A small-molecule ligand and the protein it binds are described below.
Small molecule (SMILES): CC1CCC(NCc2ccc3c(c2)Cc2c(-c4ccc(C(=O)O)cc4)n[nH]c2-3)CC1

Binding-site contacts:
Ligand atom C2 contacts residue THR12 of chain 1.A at 4.0 Å.
Ligand atom C19 contacts residue LEU135 of chain 1.A at 3.3 Å (hydrophobic).
Ligand atom N20 contacts residue TYR84 of chain 1.A at 3.9 Å.
Ligand atom C19 contacts residue ALA34 of chain 1.A at 3.9 Å (hydrophobic).
Ligand atom C12 contacts residue LEU13 of chain 1.A at 3.9 Å (hydrophobic).
Ligand atom C28 contacts residue LYS36 of chain 1.A at 3.8 Å.
Ligand atom N20 contacts residue LEU135 of chain 1.A at 3.6 Å.
Ligand atom C24 contacts residue LEU82 of chain 1.A at 3.9 Å (hydrophobic).
Ligand atom C16 contacts residue LEU13 of chain 1.A at 3.9 Å (hydrophobic).
Ligand atom C2 contacts residue LEU13 of chain 1.A at 4.0 Å (hydrophobic).
Ligand atom C14 contacts residue TYR84 of chain 1.A at 3.9 Å (hydrophobic).
Ligand atom C3 contacts residue THR12 of chain 1.A at 3.8 Å.
Ligand atom N21 contacts residue CYS85 of chain 1.A at 3.0 Å (h-bond).
Ligand atom C13 contacts residue LEU13 of chain 1.A at 3.9 Å (hydrophobic).
Ligand atom N20 contacts residue GLU83 of chain 1.A at 2.9 Å (salt-bridge).
Ligand atom O29 contacts residue ASP146 of chain 1.A at 3.4 Å.
Ligand atom N21 contacts residue GLU83 of chain 1.A at 3.6 Å.
Ligand atom C13 contacts residue CYS85 of chain 1.A at 3.7 Å (hydrophobic).
Ligand atom C3 contacts residue GLN11 of chain 1.A at 3.4 Å.
Ligand atom O30 contacts residue ASP146 of chain 1.A at 3.5 Å.
Ligand atom C14 contacts residue GLY88 of chain 1.A at 4.0 Å.
Ligand atom C7 contacts residue LEU13 of chain 1.A at 3.2 Å (hydrophobic).
Ligand atom C23 contacts residue LEU135 of chain 1.A at 3.9 Å (hydrophobic).
Ligand atom C28 contacts residue ASP146 of chain 1.A at 3.6 Å.
Ligand atom C15 contacts residue CYS85 of chain 1.A at 4.0 Å (hydrophobic).
Ligand atom N20 contacts residue ALA34 of chain 1.A at 3.5 Å.
Ligand atom C22 contacts residue LEU135 of chain 1.A at 3.4 Å (hydrophobic).
Ligand atom N21 contacts residue TYR84 of chain 1.A at 3.6 Å.
Ligand atom C27 contacts residue LEU135 of chain 1.A at 3.9 Å (hydrophobic).
Ligand atom N20 contacts residue CYS85 of chain 1.A at 3.7 Å.
Ligand atom C11 contacts residue LEU13 of chain 1.A at 3.5 Å (hydrophobic).
Ligand atom C10 contacts residue GLY88 of chain 1.A at 3.8 Å.
Ligand atom C17 contacts residue LEU135 of chain 1.A at 3.6 Å (hydrophobic).
Ligand atom C18 contacts residue LEU13 of chain 1.A at 3.7 Å (hydrophobic).
Ligand atom C14 contacts residue CYS85 of chain 1.A at 3.1 Å (hydrophobic).
Ligand atom C23 contacts residue GLU83 of chain 1.A at 3.7 Å.
Ligand atom C7 contacts residue THR12 of chain 1.A at 4.0 Å.
Ligand atom O30 contacts residue LEU82 of chain 1.A at 3.7 Å.
Ligand atom O29 contacts residue LYS36 of chain 1.A at 2.9 Å (salt-bridge).
Ligand atom C15 contacts residue GLY88 of chain 1.A at 3.6 Å.

Sequence of chain 1.A:
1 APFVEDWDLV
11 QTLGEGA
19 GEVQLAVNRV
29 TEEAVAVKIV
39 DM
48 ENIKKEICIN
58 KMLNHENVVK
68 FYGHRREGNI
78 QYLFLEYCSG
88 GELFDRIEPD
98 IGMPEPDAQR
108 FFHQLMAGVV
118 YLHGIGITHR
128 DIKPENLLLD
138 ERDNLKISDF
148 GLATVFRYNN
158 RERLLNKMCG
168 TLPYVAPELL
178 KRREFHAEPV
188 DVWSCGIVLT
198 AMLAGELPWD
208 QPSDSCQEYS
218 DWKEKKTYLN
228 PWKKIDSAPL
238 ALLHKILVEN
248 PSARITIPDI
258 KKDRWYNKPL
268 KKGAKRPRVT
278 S